Sequence of chain 2.A:
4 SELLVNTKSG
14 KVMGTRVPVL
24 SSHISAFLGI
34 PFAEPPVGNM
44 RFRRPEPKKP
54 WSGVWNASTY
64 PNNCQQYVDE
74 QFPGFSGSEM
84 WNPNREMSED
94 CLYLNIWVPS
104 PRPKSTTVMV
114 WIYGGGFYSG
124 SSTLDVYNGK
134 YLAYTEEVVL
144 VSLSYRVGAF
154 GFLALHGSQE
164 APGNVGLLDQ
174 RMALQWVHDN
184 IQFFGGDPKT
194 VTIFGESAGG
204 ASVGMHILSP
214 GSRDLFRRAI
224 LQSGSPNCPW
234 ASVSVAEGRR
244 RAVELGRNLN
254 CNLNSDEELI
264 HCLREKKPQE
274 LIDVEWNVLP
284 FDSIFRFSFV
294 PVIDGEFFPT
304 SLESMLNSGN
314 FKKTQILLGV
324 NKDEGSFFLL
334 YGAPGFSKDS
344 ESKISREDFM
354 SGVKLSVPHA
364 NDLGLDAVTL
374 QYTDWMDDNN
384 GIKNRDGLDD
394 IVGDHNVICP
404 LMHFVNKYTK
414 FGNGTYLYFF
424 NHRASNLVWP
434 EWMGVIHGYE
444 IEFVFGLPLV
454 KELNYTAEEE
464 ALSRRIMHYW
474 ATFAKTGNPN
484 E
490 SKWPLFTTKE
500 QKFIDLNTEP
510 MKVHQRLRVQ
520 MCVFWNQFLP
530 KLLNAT

This protein binds this small molecule.
Small molecule (SMILES): CC[N+](C)(C)c1cccc(O)c1

Binding-site contacts:
Ligand atom C5 contacts residue GLY118 of chain 2.A at 3.9 Å.
Ligand atom N2 contacts residue TRP84 of chain 2.A at 4.1 Å.
Ligand atom C1 contacts residue GLY118 of chain 2.A at 4.0 Å.
Ligand atom C6 contacts residue PHE330 of chain 2.A at 4.5 Å (hydrophobic).
Ligand atom O4 contacts residue PHE331 of chain 2.A at 3.8 Å.
Ligand atom C7 contacts residue GLY441 of chain 2.A at 4.2 Å.
Ligand atom C6 contacts residue GLY118 of chain 2.A at 3.9 Å.
Ligand atom C5 contacts residue PHE331 of chain 2.A at 3.8 Å (hydrophobic).
Ligand atom O4 contacts residue PHE288 of chain 2.A at 4.4 Å.
Ligand atom C2 contacts residue HIS440 of chain 2.A at 4.3 Å.
Ligand atom C5 contacts residue PHE290 of chain 2.A at 4.2 Å (hydrophobic).
Ligand atom C7 contacts residue GLU199 of chain 2.A at 3.2 Å.
Ligand atom C9 contacts residue HIS440 of chain 2.A at 4.5 Å.
Ligand atom C5 contacts residue TYR121 of chain 2.A at 4.2 Å (hydrophobic).
Ligand atom C6 contacts residue GLY119 of chain 2.A at 4.1 Å.
Ligand atom C4 contacts residue HIS440 of chain 2.A at 3.3 Å.
Ligand atom O4 contacts residue GLY119 of chain 2.A at 4.0 Å.
Ligand atom O4 contacts residue HIS440 of chain 2.A at 2.6 Å (h-bond).
Ligand atom C1 contacts residue PHE330 of chain 2.A at 4.4 Å (hydrophobic).
Ligand atom C7 contacts residue TRP84 of chain 2.A at 3.9 Å (hydrophobic).
Ligand atom C1 contacts residue TYR121 of chain 2.A at 4.2 Å (hydrophobic).
Ligand atom C10 contacts residue PHE330 of chain 2.A at 3.9 Å (hydrophobic).
Ligand atom C4 contacts residue PHE331 of chain 2.A at 3.8 Å (hydrophobic).
Ligand atom C6 contacts residue TYR121 of chain 2.A at 3.3 Å (hydrophobic).
Ligand atom C3 contacts residue SER200 of chain 2.A at 3.7 Å.
Ligand atom C2 contacts residue GLY118 of chain 2.A at 4.3 Å.
Ligand atom C5 contacts residue GLY119 of chain 2.A at 3.5 Å.
Ligand atom C8 contacts residue TRP84 of chain 2.A at 3.2 Å (hydrophobic).
Ligand atom C3 contacts residue GLY118 of chain 2.A at 4.3 Å.
Ligand atom C9 contacts residue TRP84 of chain 2.A at 3.8 Å (hydrophobic).
Ligand atom C4 contacts residue GLY118 of chain 2.A at 4.3 Å.
Ligand atom C10 contacts residue HIS440 of chain 2.A at 3.5 Å.
Ligand atom C4 contacts residue GLY119 of chain 2.A at 3.9 Å.
Ligand atom C9 contacts residue PHE330 of chain 2.A at 4.4 Å (hydrophobic).
Ligand atom C4 contacts residue SER200 of chain 2.A at 3.8 Å.
Ligand atom C3 contacts residue GLU199 of chain 2.A at 4.4 Å.
Ligand atom C3 contacts residue HIS440 of chain 2.A at 3.3 Å.
Ligand atom O4 contacts residue SER200 of chain 2.A at 3.3 Å.
Ligand atom C7 contacts residue HIS440 of chain 2.A at 4.5 Å.